Binding-site contacts:
Ligand atom O6 contacts residue ARG311 of chain 1.C at 3.4 Å (salt-bridge).
Ligand atom C4 contacts residue ASN24 of chain 1.C at 4.0 Å.
Ligand atom C5 contacts residue GLN16 of chain 1.C at 3.9 Å.
Ligand atom C6 contacts residue GLN16 of chain 1.C at 3.7 Å.
Ligand atom C2 contacts residue ASN24 of chain 1.C at 2.4 Å.
Ligand atom C8 contacts residue LYS23 of chain 1.C at 4.4 Å.
Ligand atom C1 contacts residue GLN16 of chain 1.C at 3.7 Å.
Ligand atom C7 contacts residue ASN24 of chain 1.C at 3.8 Å.
Ligand atom O7 contacts residue ASN24 of chain 1.C at 4.3 Å.
Ligand atom C1 contacts residue ASN24 of chain 1.C at 1.5 Å.
Ligand atom C5 contacts residue ASN24 of chain 1.C at 3.7 Å.
Ligand atom O6 contacts residue GLN16 of chain 1.C at 3.5 Å (h-bond).
Ligand atom N2 contacts residue ASN24 of chain 1.C at 2.9 Å (h-bond).
Ligand atom C3 contacts residue ASN24 of chain 1.C at 3.8 Å.
Ligand atom C6 contacts residue ASN24 of chain 1.C at 4.1 Å.
Ligand atom O5 contacts residue GLN16 of chain 1.C at 2.9 Å (h-bond).
Ligand atom O5 contacts residue ASN24 of chain 1.C at 2.4 Å (h-bond).

A small-molecule ligand and the protein it binds are described below.
Small molecule (SMILES): CC(=O)N[C@@H]1[C@@H](O)[C@H](O)[C@@H](CO)O[C@H]1O

Sequence of chain 1.C:
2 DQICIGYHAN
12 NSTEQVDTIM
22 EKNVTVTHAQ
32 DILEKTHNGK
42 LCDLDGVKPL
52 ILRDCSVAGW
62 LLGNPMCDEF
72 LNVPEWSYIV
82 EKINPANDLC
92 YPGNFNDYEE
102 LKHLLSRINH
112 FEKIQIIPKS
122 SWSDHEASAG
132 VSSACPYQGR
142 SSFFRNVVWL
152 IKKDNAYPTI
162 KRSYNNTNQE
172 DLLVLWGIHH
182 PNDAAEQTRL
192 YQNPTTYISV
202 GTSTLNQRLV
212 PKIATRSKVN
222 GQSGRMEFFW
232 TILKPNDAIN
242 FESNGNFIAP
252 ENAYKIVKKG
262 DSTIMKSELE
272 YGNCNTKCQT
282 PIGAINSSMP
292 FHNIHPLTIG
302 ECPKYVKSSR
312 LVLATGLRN